Binding-site contacts:
Ligand atom C3 contacts residue ASN688 of chain 1.B at 3.8 Å.
Ligand atom O7 contacts residue LYS485 of chain 1.B at 3.1 Å (salt-bridge).
Ligand atom C8 contacts residue ARG712 of chain 1.B at 3.7 Å.
Ligand atom C5 contacts residue ASN688 of chain 1.B at 3.7 Å.
Ligand atom C7 contacts residue ASN688 of chain 1.B at 3.2 Å.
Ligand atom C7 contacts residue PRO687 of chain 1.B at 3.8 Å (hydrophobic).
Ligand atom O5 contacts residue LYS488 of chain 1.B at 4.3 Å.
Ligand atom C1 contacts residue PRO687 of chain 1.B at 3.9 Å (hydrophobic).
Ligand atom N2 contacts residue ASN688 of chain 1.B at 2.8 Å (h-bond).
Ligand atom C6 contacts residue ASN688 of chain 1.B at 4.3 Å.
Ligand atom C2 contacts residue PRO687 of chain 1.B at 4.2 Å (hydrophobic).
Ligand atom O5 contacts residue ASN688 of chain 1.B at 2.4 Å (h-bond).
Ligand atom C1 contacts residue ASN688 of chain 1.B at 1.4 Å.
Ligand atom C7 contacts residue LYS485 of chain 1.B at 4.2 Å.
Ligand atom C4 contacts residue ASN688 of chain 1.B at 4.2 Å.
Ligand atom O7 contacts residue ASN688 of chain 1.B at 3.3 Å (h-bond).
Ligand atom C8 contacts residue GLN711 of chain 1.B at 4.3 Å.
Ligand atom N2 contacts residue PRO687 of chain 1.B at 3.3 Å.
Ligand atom C2 contacts residue ASN688 of chain 1.B at 2.4 Å.
Ligand atom C8 contacts residue ASN688 of chain 1.B at 4.4 Å.
Ligand atom C8 contacts residue PRO687 of chain 1.B at 3.7 Å (hydrophobic).

Sequence of chain 1.B:
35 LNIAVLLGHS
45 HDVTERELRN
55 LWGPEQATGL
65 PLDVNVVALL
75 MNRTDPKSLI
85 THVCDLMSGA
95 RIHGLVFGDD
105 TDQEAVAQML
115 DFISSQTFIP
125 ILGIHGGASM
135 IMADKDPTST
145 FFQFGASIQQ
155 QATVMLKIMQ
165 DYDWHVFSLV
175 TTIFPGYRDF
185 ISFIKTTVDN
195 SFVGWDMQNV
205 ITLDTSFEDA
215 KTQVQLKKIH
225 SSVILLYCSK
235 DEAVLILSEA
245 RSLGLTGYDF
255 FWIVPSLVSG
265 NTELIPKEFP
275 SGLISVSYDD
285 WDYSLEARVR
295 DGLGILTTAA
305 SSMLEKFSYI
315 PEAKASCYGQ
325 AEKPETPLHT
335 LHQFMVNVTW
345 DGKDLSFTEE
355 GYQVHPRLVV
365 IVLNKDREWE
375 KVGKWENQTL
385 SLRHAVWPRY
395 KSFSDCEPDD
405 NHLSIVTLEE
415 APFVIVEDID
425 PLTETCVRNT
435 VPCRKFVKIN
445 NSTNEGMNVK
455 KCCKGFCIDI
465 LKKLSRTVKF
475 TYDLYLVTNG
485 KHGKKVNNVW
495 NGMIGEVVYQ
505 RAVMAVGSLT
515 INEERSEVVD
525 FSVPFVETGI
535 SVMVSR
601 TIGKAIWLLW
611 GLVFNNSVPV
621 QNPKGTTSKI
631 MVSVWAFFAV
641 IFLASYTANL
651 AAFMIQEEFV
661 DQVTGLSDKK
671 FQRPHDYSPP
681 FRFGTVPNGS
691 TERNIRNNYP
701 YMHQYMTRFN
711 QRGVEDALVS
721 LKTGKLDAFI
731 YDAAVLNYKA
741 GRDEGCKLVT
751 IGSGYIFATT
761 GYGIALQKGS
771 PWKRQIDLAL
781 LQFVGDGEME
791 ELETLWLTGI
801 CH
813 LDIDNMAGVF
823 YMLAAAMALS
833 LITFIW

A small-molecule ligand and the protein it binds are described below.
Small molecule (SMILES): CC(=O)N[C@H]1[C@H](O[C@H]2[C@H](O)[C@@H](NC(C)=O)CO[C@@H]2CO)O[C@H](CO)[C@@H](O)[C@@H]1O